The small molecule below binds the protein below.
Small molecule (SMILES): CCc1cc(O)c(Oc2ccc([N+](=O)[O-])cc2Cl)cc1F

Binding-site contacts:
Ligand atom C2 contacts residue NAP1 of chain 1.IA at 3.3 Å.
Ligand atom C4 contacts residue TYR183 of chain 1.G at 3.3 Å (hydrophobic).
Ligand atom C8 contacts residue LEU128 of chain 1.G at 3.4 Å (hydrophobic).
Ligand atom C6 contacts residue SER223 of chain 1.G at 3.8 Å.
Ligand atom C9 contacts residue MET186 of chain 1.G at 3.6 Å (hydrophobic).
Ligand atom C3 contacts residue TYR183 of chain 1.G at 3.2 Å (hydrophobic).
Ligand atom C3 contacts residue TYR173 of chain 1.G at 3.9 Å (hydrophobic).
Ligand atom N contacts residue PHE122 of chain 1.G at 4.0 Å.
Ligand atom CL contacts residue NAP1 of chain 1.IA at 3.4 Å.
Ligand atom O contacts residue NAP1 of chain 1.IA at 2.5 Å (h-bond).
Ligand atom CL contacts residue SER223 of chain 1.G at 3.3 Å.
Ligand atom O1 contacts residue NAP1 of chain 1.IA at 3.2 Å (h-bond).
Ligand atom C12 contacts residue NAP1 of chain 1.IA at 3.5 Å.
Ligand atom O3 contacts residue ALA123 of chain 1.G at 2.9 Å (h-bond).
Ligand atom O2 contacts residue ALA123 of chain 1.G at 2.8 Å (h-bond).
Ligand atom C4 contacts residue NAP1 of chain 1.IA at 3.5 Å.
Ligand atom C5 contacts residue NAP1 of chain 1.IA at 3.4 Å.
Ligand atom C11 contacts residue SER223 of chain 1.G at 3.3 Å.
Ligand atom F contacts residue NAP1 of chain 1.IA at 3.1 Å.
Ligand atom N contacts residue LEU128 of chain 1.G at 4.0 Å.
Ligand atom CL contacts residue ALA121 of chain 1.G at 3.6 Å.
Ligand atom C3 contacts residue NAP1 of chain 1.IA at 3.5 Å.
Ligand atom C8 contacts residue MET186 of chain 1.G at 3.6 Å (hydrophobic).
Ligand atom O2 contacts residue LEU128 of chain 1.G at 3.2 Å.
Ligand atom O3 contacts residue PHE122 of chain 1.G at 3.2 Å.
Ligand atom C10 contacts residue ALA121 of chain 1.G at 3.7 Å (hydrophobic).
Ligand atom C10 contacts residue SER223 of chain 1.G at 3.7 Å.
Ligand atom O contacts residue LYS190 of chain 1.G at 3.9 Å.
Ligand atom C1 contacts residue NAP1 of chain 1.IA at 3.3 Å.
Ligand atom F contacts residue ALA224 of chain 1.G at 3.4 Å.
Ligand atom F contacts residue PHE230 of chain 1.G at 3.3 Å.
Ligand atom O contacts residue TYR183 of chain 1.G at 2.5 Å (h-bond).
Ligand atom N contacts residue ALA123 of chain 1.G at 3.3 Å (h-bond).
Ligand atom C13 contacts residue NAP1 of chain 1.IA at 3.2 Å.
Ligand atom C12 contacts residue ALA224 of chain 1.G at 4.0 Å (hydrophobic).
Ligand atom C6 contacts residue NAP1 of chain 1.IA at 3.9 Å.
Ligand atom C contacts residue TYR173 of chain 1.G at 3.5 Å (hydrophobic).
Ligand atom C10 contacts residue MET186 of chain 1.G at 3.9 Å (hydrophobic).
Ligand atom C7 contacts residue MET186 of chain 1.G at 3.9 Å (hydrophobic).
Ligand atom C1 contacts residue TYR173 of chain 1.G at 3.7 Å (hydrophobic).

Sequence of chain 1.G:
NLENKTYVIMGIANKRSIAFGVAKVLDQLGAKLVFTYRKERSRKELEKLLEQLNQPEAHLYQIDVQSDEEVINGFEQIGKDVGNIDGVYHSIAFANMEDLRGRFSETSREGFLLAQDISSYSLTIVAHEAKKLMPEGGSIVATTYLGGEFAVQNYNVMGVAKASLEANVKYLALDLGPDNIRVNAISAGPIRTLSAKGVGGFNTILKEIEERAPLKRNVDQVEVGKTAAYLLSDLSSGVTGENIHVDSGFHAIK